A small-molecule ligand and the protein it binds are described below.
Small molecule (SMILES): O=C(CCCC[C@@H]1SC[C@@H]2NC(=O)N[C@@H]21)Nc1ccc([N+](=O)[O-])cc1

Sequence of chain 1.A:
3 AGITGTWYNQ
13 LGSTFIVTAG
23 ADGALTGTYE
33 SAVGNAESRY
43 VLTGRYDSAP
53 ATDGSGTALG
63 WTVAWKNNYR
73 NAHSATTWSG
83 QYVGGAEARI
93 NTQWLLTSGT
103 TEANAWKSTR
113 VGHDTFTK

Sequence of chain 2.B:
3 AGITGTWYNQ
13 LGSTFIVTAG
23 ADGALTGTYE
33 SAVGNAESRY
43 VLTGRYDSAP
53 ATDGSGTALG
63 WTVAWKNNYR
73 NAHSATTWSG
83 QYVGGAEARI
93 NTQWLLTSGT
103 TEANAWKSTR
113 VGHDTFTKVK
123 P

Binding-site contacts:
Ligand atom N1 contacts residue LEU13 of chain 2.B at 3.7 Å.
Ligand atom C3 contacts residue ASP116 of chain 2.B at 3.6 Å.
Ligand atom O3 contacts residue ASP116 of chain 2.B at 3.7 Å.
Ligand atom C20 contacts residue SER76 of chain 2.B at 3.6 Å.
Ligand atom C23 contacts residue ARG112 of chain 2.B at 3.5 Å.
Ligand atom N2 contacts residue SER15 of chain 2.B at 3.8 Å.
Ligand atom C9 contacts residue ASN37 of chain 2.B at 3.9 Å.
Ligand atom C8 contacts residue VAL35 of chain 2.B at 3.9 Å (hydrophobic).
Ligand atom S1 contacts residue THR78 of chain 2.B at 3.5 Å (h-bond).
Ligand atom N25 contacts residue ARG112 of chain 2.B at 3.8 Å.
Ligand atom C9 contacts residue VAL35 of chain 2.B at 3.5 Å (hydrophobic).
Ligand atom N17 contacts residue LEU98 of chain 2.B at 3.8 Å.
Ligand atom N1 contacts residue ASP116 of chain 2.B at 2.7 Å (salt-bridge).
Ligand atom N2 contacts residue SER33 of chain 2.B at 3.2 Å (h-bond).
Ligand atom C6 contacts residue TRP96 of chain 2.B at 3.5 Å (hydrophobic).
Ligand atom N1 contacts residue ASN11 of chain 2.B at 3.6 Å.
Ligand atom O3 contacts residue ASN11 of chain 2.B at 2.6 Å (h-bond).
Ligand atom O2 contacts residue ALA74 of chain 2.B at 3.0 Å.
Ligand atom N2 contacts residue LEU13 of chain 2.B at 3.7 Å.
Ligand atom C10 contacts residue TRP67 of chain 2.B at 3.4 Å (hydrophobic).
Ligand atom O3 contacts residue SER15 of chain 2.B at 2.9 Å (h-bond).
Ligand atom O27 contacts residue ARG112 of chain 2.B at 2.7 Å (salt-bridge).
Ligand atom N1 contacts residue TYR31 of chain 2.B at 3.8 Å.
Ligand atom C1 contacts residue SER76 of chain 2.B at 3.7 Å.
Ligand atom C3 contacts residue TYR31 of chain 2.B at 3.4 Å (hydrophobic).
Ligand atom O3 contacts residue TYR31 of chain 2.B at 2.5 Å (h-bond).
Ligand atom S1 contacts residue TRP67 of chain 2.B at 3.6 Å.
Ligand atom C4 contacts residue LEU13 of chain 2.B at 3.7 Å (hydrophobic).
Ligand atom O2 contacts residue ASN37 of chain 2.B at 3.2 Å.
Ligand atom C3 contacts residue SER15 of chain 2.B at 3.7 Å.
Ligand atom C5 contacts residue ASP116 of chain 2.B at 3.7 Å.
Ligand atom C9 contacts residue GLY36 of chain 2.B at 3.8 Å.
Ligand atom C3 contacts residue ASN11 of chain 2.B at 3.4 Å.
Ligand atom C4 contacts residue VAL35 of chain 2.B at 3.3 Å (hydrophobic).
Ligand atom N2 contacts residue VAL35 of chain 2.B at 3.5 Å.
Ligand atom C3 contacts residue LEU13 of chain 2.B at 3.7 Å (hydrophobic).
Ligand atom C5 contacts residue LEU13 of chain 2.B at 3.7 Å (hydrophobic).
Ligand atom C7 contacts residue SER33 of chain 2.B at 3.3 Å.
Ligand atom S1 contacts residue TRP80 of chain 2.B at 3.8 Å.
Ligand atom C7 contacts residue VAL35 of chain 2.B at 3.4 Å (hydrophobic).